Sequence of chain 1.A:
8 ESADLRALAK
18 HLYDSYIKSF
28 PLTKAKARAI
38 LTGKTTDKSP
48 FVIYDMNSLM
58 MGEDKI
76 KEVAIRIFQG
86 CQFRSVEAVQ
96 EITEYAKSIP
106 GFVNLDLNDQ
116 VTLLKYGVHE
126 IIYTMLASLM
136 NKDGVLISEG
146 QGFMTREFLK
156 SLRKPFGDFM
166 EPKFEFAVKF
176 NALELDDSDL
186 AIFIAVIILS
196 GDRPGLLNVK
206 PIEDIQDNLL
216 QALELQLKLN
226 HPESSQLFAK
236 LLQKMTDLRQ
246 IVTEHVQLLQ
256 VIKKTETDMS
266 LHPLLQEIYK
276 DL

This small molecule binds to this protein.
Small molecule (SMILES): CCCCCCCCC(=O)O

Binding-site contacts:
Ligand atom C5 contacts residue LEU131 of chain 1.A at 4.1 Å (hydrophobic).
Ligand atom C7 contacts residue ILE127 of chain 1.A at 4.2 Å (hydrophobic).
Ligand atom C3 contacts residue ARG89 of chain 1.A at 3.8 Å.
Ligand atom C4 contacts residue LEU131 of chain 1.A at 4.5 Å (hydrophobic).
Ligand atom O2 contacts residue MET165 of chain 1.A at 3.9 Å.
Ligand atom C8 contacts residue ARG89 of chain 1.A at 4.2 Å.
Ligand atom C9 contacts residue ALA93 of chain 1.A at 3.6 Å (hydrophobic).
Ligand atom C1 contacts residue SER90 of chain 1.A at 4.0 Å.
Ligand atom C1 contacts residue CYS86 of chain 1.A at 3.9 Å (hydrophobic).
Ligand atom C3 contacts residue LEU131 of chain 1.A at 3.6 Å (hydrophobic).
Ligand atom O2 contacts residue LEU131 of chain 1.A at 4.4 Å.
Ligand atom C2 contacts residue ILE127 of chain 1.A at 4.0 Å (hydrophobic).
Ligand atom C8 contacts residue ILE127 of chain 1.A at 4.2 Å (hydrophobic).
Ligand atom C4 contacts residue ILE127 of chain 1.A at 4.0 Å (hydrophobic).
Ligand atom C4 contacts residue ALA93 of chain 1.A at 4.3 Å (hydrophobic).
Ligand atom C2 contacts residue ARG89 of chain 1.A at 4.4 Å.
Ligand atom C6 contacts residue LEU131 of chain 1.A at 4.0 Å (hydrophobic).
Ligand atom C5 contacts residue ARG89 of chain 1.A at 3.8 Å.
Ligand atom C7 contacts residue MET130 of chain 1.A at 3.6 Å (hydrophobic).
Ligand atom C9 contacts residue PHE27 of chain 1.A at 3.7 Å (hydrophobic).
Ligand atom C5 contacts residue ILE127 of chain 1.A at 4.3 Å (hydrophobic).
Ligand atom C9 contacts residue ILE97 of chain 1.A at 4.5 Å (hydrophobic).
Ligand atom C8 contacts residue ILE97 of chain 1.A at 4.5 Å (hydrophobic).
Ligand atom C6 contacts residue MET130 of chain 1.A at 4.1 Å (hydrophobic).
Ligand atom C6 contacts residue ILE127 of chain 1.A at 3.2 Å (hydrophobic).
Ligand atom O1 contacts residue SER90 of chain 1.A at 3.9 Å.
Ligand atom C7 contacts residue ARG89 of chain 1.A at 3.6 Å.
Ligand atom C8 contacts residue ALA93 of chain 1.A at 3.6 Å (hydrophobic).
Ligand atom O2 contacts residue CYS86 of chain 1.A at 3.5 Å (h-bond).
Ligand atom C2 contacts residue CYS86 of chain 1.A at 3.9 Å (hydrophobic).
Ligand atom C3 contacts residue ILE127 of chain 1.A at 4.5 Å (hydrophobic).
Ligand atom C9 contacts residue MET130 of chain 1.A at 3.5 Å (hydrophobic).
Ligand atom C9 contacts residue GLU96 of chain 1.A at 3.5 Å.
Ligand atom C9 contacts residue ARG89 of chain 1.A at 3.5 Å.
Ligand atom C8 contacts residue MET130 of chain 1.A at 3.5 Å (hydrophobic).
Ligand atom C2 contacts residue SER90 of chain 1.A at 3.4 Å.
Ligand atom O1 contacts residue CYS86 of chain 1.A at 4.0 Å.
Ligand atom C4 contacts residue ARG89 of chain 1.A at 3.6 Å.
Ligand atom C7 contacts residue ALA93 of chain 1.A at 4.0 Å (hydrophobic).
Ligand atom C6 contacts residue ALA93 of chain 1.A at 4.3 Å (hydrophobic).